The protein below binds the small molecule below.
Small molecule (SMILES): CC(F)(F)OCC(F)(F)F

Sequence of chain 9.A:
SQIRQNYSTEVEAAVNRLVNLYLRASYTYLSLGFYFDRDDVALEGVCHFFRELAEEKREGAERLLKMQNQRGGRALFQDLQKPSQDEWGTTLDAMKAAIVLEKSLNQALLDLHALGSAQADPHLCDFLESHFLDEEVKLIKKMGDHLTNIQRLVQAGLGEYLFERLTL

Sequence of chain 16.A:
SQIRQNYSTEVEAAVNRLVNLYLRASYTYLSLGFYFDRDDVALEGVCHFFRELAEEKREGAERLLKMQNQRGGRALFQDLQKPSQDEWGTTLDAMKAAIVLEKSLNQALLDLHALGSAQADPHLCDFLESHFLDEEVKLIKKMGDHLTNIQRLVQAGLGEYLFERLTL

Binding-site contacts:
Ligand atom FAF contacts residue SER26 of chain 9.A at 4.2 Å.
Ligand atom FAF contacts residue LEU23 of chain 16.A at 4.3 Å.
Ligand atom FAC contacts residue SER26 of chain 16.A at 3.3 Å.
Ligand atom CAA contacts residue SER26 of chain 16.A at 1.5 Å.
Ligand atom FAE contacts residue ARG58 of chain 9.A at 4.3 Å.
Ligand atom FAB contacts residue SER26 of chain 16.A at 3.2 Å.
Ligand atom CAA contacts residue LEU23 of chain 16.A at 4.3 Å (hydrophobic).
Ligand atom CAI contacts residue TYR27 of chain 16.A at 3.6 Å (hydrophobic).
Ligand atom FAB contacts residue DFE1 of chain 9.I at 1.6 Å.
Ligand atom FAE contacts residue SER26 of chain 9.A at 3.3 Å.
Ligand atom CAI contacts residue LEU23 of chain 16.A at 4.1 Å (hydrophobic).
Ligand atom FAD contacts residue TYR27 of chain 9.A at 4.4 Å.
Ligand atom OAH contacts residue SER26 of chain 16.A at 3.9 Å.
Ligand atom FAD contacts residue LEU23 of chain 9.A at 3.5 Å.
Ligand atom CAA contacts residue ALA54 of chain 16.A at 4.1 Å (hydrophobic).
Ligand atom CAA contacts residue ARG58 of chain 16.A at 3.9 Å.
Ligand atom FAE contacts residue LEU23 of chain 9.A at 4.3 Å.
Ligand atom FAD contacts residue LEU80 of chain 9.A at 3.6 Å.
Ligand atom FAD contacts residue DFE1 of chain 9.I at 1.4 Å.
Ligand atom FAB contacts residue LEU30 of chain 16.A at 4.0 Å.
Ligand atom CAG contacts residue DFE1 of chain 9.I at 1.0 Å.
Ligand atom FAE contacts residue DFE1 of chain 9.I at 1.1 Å.
Ligand atom FAC contacts residue TYR27 of chain 16.A at 2.9 Å.
Ligand atom CAA contacts residue TYR27 of chain 16.A at 3.9 Å (hydrophobic).
Ligand atom CAG contacts residue LEU23 of chain 16.A at 4.2 Å (hydrophobic).
Ligand atom FAB contacts residue TYR27 of chain 16.A at 3.4 Å.
Ligand atom CAJ contacts residue DFE1 of chain 9.I at 0.8 Å.
Ligand atom CAI contacts residue SER26 of chain 16.A at 2.8 Å.
Ligand atom CAI contacts residue DFE1 of chain 9.I at 1.4 Å.
Ligand atom OAH contacts residue DFE1 of chain 9.I at 0.8 Å.
Ligand atom FAC contacts residue LEU23 of chain 16.A at 2.9 Å.
Ligand atom CAJ contacts residue SER26 of chain 9.A at 4.2 Å.
Ligand atom CAA contacts residue DFE1 of chain 9.I at 1.9 Å.
Ligand atom FAF contacts residue DFE1 of chain 9.I at 1.3 Å.
Ligand atom FAC contacts residue DFE1 of chain 9.I at 1.7 Å.
Ligand atom FAF contacts residue TYR27 of chain 9.A at 4.1 Å.